Binding-site contacts:
Ligand atom C01 contacts residue DST1 of chain 1.F at 3.9 Å.
Ligand atom N02 contacts residue ASP284 of chain 1.B at 4.3 Å.
Ligand atom C01 contacts residue ARG53 of chain 1.B at 3.5 Å.
Ligand atom C05 contacts residue LEU266 of chain 1.B at 4.1 Å (hydrophobic).
Ligand atom C06 contacts residue LEU266 of chain 1.B at 4.5 Å (hydrophobic).
Ligand atom C03 contacts residue LEU266 of chain 1.B at 3.4 Å (hydrophobic).
Ligand atom C09 contacts residue GLY69 of chain 1.B at 3.9 Å.
Ligand atom C05 contacts residue DST1 of chain 1.F at 3.9 Å.
Ligand atom N02 contacts residue ARG53 of chain 1.B at 4.3 Å.
Ligand atom C01 contacts residue ARG67 of chain 1.B at 3.6 Å.
Ligand atom N02 contacts residue ARG67 of chain 1.B at 4.3 Å.
Ligand atom C01 contacts residue LEU266 of chain 1.B at 3.9 Å (hydrophobic).
Ligand atom C01 contacts residue ASP284 of chain 1.B at 3.3 Å.
Ligand atom C09 contacts residue GLY49 of chain 1.B at 3.7 Å.
Ligand atom C12 contacts residue MET298 of chain 1.B at 4.5 Å (hydrophobic).
Ligand atom N07 contacts residue GLY49 of chain 1.B at 4.1 Å.
Ligand atom C03 contacts residue DST1 of chain 1.F at 3.1 Å.
Ligand atom N02 contacts residue DST1 of chain 1.F at 3.4 Å.
Ligand atom C11 contacts residue SER294 of chain 1.B at 4.2 Å.
Ligand atom C11 contacts residue LEU126 of chain 1.B at 4.3 Å (hydrophobic).
Ligand atom C08 contacts residue GLY49 of chain 1.B at 4.3 Å.
Ligand atom C08 contacts residue VAL291 of chain 1.B at 4.0 Å (hydrophobic).
Ligand atom C10 contacts residue SER294 of chain 1.B at 4.4 Å.
Ligand atom C06 contacts residue VAL291 of chain 1.B at 3.9 Å (hydrophobic).
Ligand atom N02 contacts residue TYR232 of chain 1.B at 4.4 Å.
Ligand atom N02 contacts residue LEU266 of chain 1.B at 3.5 Å.
Ligand atom C12 contacts residue DST1 of chain 1.F at 4.0 Å.
Ligand atom C09 contacts residue VAL291 of chain 1.B at 4.2 Å (hydrophobic).
Ligand atom C10 contacts residue GLY69 of chain 1.B at 4.1 Å.
Ligand atom C05 contacts residue VAL291 of chain 1.B at 4.1 Å (hydrophobic).
Ligand atom C10 contacts residue VAL311 of chain 1.B at 4.3 Å (hydrophobic).
Ligand atom C04 contacts residue LEU266 of chain 1.B at 3.6 Å (hydrophobic).
Ligand atom C04 contacts residue DST1 of chain 1.F at 3.4 Å.
Ligand atom C13 contacts residue VAL291 of chain 1.B at 4.1 Å (hydrophobic).
Ligand atom C13 contacts residue DST1 of chain 1.F at 4.0 Å.
Ligand atom C01 contacts residue TYR232 of chain 1.B at 4.4 Å (hydrophobic).
Ligand atom N07 contacts residue VAL291 of chain 1.B at 3.8 Å.

Sequence of chain 1.B:
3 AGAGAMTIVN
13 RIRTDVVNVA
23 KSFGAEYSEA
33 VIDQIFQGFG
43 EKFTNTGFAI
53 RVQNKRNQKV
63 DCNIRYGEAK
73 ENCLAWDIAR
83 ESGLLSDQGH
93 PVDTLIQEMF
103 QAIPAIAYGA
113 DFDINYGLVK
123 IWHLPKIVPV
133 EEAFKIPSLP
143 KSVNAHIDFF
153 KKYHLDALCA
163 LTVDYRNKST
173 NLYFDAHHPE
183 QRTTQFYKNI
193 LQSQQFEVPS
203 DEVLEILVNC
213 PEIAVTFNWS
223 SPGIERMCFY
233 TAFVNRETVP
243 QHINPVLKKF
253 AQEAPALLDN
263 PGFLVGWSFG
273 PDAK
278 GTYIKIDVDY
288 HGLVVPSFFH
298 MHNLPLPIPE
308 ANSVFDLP

The small molecule below binds the protein below.
Small molecule (SMILES): [C-]#[N+]/C=C\c1c[nH]c2ccccc12